Sequence of chain 1.N:
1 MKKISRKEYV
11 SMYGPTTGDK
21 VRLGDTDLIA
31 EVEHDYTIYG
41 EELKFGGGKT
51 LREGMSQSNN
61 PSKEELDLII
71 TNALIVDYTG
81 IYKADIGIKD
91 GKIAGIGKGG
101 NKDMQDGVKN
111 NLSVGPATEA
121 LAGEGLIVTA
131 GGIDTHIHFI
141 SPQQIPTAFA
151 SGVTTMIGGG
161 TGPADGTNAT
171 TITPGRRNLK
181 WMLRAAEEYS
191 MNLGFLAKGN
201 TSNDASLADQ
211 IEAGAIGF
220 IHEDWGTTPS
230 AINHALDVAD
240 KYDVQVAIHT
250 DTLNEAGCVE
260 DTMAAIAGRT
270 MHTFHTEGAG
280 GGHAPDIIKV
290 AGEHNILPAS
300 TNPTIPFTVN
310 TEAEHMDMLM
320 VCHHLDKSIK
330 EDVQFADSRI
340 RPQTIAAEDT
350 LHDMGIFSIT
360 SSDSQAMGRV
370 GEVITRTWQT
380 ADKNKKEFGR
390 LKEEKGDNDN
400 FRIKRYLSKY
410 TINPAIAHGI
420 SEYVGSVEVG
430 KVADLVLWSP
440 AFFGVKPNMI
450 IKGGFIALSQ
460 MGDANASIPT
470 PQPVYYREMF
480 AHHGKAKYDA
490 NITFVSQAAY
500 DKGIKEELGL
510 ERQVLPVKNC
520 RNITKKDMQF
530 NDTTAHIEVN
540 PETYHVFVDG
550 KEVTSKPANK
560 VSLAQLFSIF

A protein and the small-molecule ligand that binds it are described below.
Small molecule (SMILES): Cc1cc(C)cc(-n2ccnc2SCC(=O)NO)c1

Binding-site contacts:
Ligand atom N18 contacts residue GLY279 of chain 1.V at 3.9 Å.
Ligand atom C04 contacts residue CYS321 of chain 1.V at 4.0 Å (hydrophobic).
Ligand atom C06 contacts residue CYS321 of chain 1.V at 3.6 Å (hydrophobic).
Ligand atom C07 contacts residue CYS321 of chain 1.V at 3.4 Å (hydrophobic).
Ligand atom O19 contacts residue ALA169 of chain 1.V at 3.5 Å (h-bond).
Ligand atom C03 contacts residue MET366 of chain 1.V at 3.8 Å (hydrophobic).
Ligand atom O19 contacts residue NI1 of chain 1.AB at 3.1 Å (h-bond).
Ligand atom N18 contacts residue ALA169 of chain 1.V at 4.0 Å.
Ligand atom N18 contacts residue ASP362 of chain 1.V at 3.6 Å (salt-bridge).
Ligand atom C10 contacts residue CYS321 of chain 1.V at 3.5 Å (hydrophobic).
Ligand atom N09 contacts residue HIS322 of chain 1.V at 3.9 Å.
Ligand atom C05 contacts residue ILE467 of chain 1.N at 3.8 Å (hydrophobic).
Ligand atom N18 contacts residue NI1 of chain 1.AB at 3.3 Å (h-bond).
Ligand atom C01 contacts residue LEU318 of chain 1.V at 3.9 Å (hydrophobic).
Ligand atom N12 contacts residue HIS322 of chain 1.V at 3.8 Å.
Ligand atom C11 contacts residue HIS322 of chain 1.V at 3.5 Å.
Ligand atom O17 contacts residue ALA365 of chain 1.V at 3.7 Å.
Ligand atom N18 contacts residue ALA365 of chain 1.V at 4.0 Å.
Ligand atom O19 contacts residue HIS274 of chain 1.V at 4.0 Å.
Ligand atom O19 contacts residue HIS248 of chain 1.V at 3.2 Å (h-bond).
Ligand atom N18 contacts residue NI1 of chain 1.ZA at 3.0 Å (h-bond).
Ligand atom C04 contacts residue MET366 of chain 1.V at 4.0 Å (hydrophobic).
Ligand atom O17 contacts residue GLY279 of chain 1.V at 4.0 Å.
Ligand atom C15 contacts residue GLY279 of chain 1.V at 3.9 Å.
Ligand atom C01 contacts residue MET366 of chain 1.V at 3.7 Å (hydrophobic).
Ligand atom C16 contacts residue GLY279 of chain 1.V at 3.7 Å.
Ligand atom N09 contacts residue CYS321 of chain 1.V at 3.8 Å.
Ligand atom O19 contacts residue NI1 of chain 1.ZA at 2.0 Å (h-bond).
Ligand atom O19 contacts residue KCX219 of chain 1.V at 3.2 Å (h-bond).
Ligand atom C15 contacts residue HIS248 of chain 1.V at 3.6 Å.
Ligand atom O19 contacts residue HIS221 of chain 1.V at 3.1 Å (h-bond).
Ligand atom C15 contacts residue HIS221 of chain 1.V at 4.0 Å.
Ligand atom C08 contacts residue CYS321 of chain 1.V at 3.7 Å (hydrophobic).
Ligand atom S14 contacts residue GLY279 of chain 1.V at 3.6 Å (h-bond).
Ligand atom C05 contacts residue MET317 of chain 1.V at 3.8 Å (hydrophobic).
Ligand atom C01 contacts residue ALA278 of chain 1.V at 3.6 Å (hydrophobic).
Ligand atom C10 contacts residue HIS322 of chain 1.V at 3.6 Å.
Ligand atom C13 contacts residue HIS322 of chain 1.V at 4.0 Å.
Ligand atom S14 contacts residue HIS248 of chain 1.V at 3.9 Å.
Ligand atom C05 contacts residue MET366 of chain 1.V at 3.7 Å (hydrophobic).

Sequence of chain 1.V:
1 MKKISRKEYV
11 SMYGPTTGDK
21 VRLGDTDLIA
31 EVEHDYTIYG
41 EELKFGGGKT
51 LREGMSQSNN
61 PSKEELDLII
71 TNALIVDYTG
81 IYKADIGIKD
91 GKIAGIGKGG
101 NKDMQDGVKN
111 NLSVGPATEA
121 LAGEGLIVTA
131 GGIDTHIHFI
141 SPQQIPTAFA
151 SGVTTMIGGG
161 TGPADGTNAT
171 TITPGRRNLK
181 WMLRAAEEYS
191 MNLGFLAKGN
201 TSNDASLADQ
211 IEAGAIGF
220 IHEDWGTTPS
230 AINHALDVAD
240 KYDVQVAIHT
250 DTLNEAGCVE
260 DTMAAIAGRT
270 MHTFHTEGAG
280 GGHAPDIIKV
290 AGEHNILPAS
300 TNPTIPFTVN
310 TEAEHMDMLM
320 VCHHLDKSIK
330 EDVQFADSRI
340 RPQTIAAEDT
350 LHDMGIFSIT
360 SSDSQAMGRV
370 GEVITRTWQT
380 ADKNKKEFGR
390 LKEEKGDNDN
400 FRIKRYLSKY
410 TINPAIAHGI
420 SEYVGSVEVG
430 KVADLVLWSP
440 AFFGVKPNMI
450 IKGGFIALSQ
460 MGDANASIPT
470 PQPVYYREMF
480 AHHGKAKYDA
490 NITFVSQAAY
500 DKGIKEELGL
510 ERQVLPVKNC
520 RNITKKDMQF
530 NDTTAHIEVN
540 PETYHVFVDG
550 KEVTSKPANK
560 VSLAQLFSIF